The protein below binds the small molecule below.
Small molecule (SMILES): CC(=O)N[C@H]1[C@H](O[C@H]2[C@H](O)[C@@H](NC(C)=O)CO[C@@H]2CO)O[C@H](CO)[C@@H](O[C@@H]2O[C@H](CO[C@H]3O[C@H](CO)[C@@H](O)[C@H](O[C@H]4O[C@H](CO)[C@@H](O)[C@H](O)[C@@H]4O)[C@@H]3O)[C@@H](O)[C@H](O[C@H]3O[C@H](CO)[C@@H](O)[C@H](O)[C@@H]3O)[C@@H]2O)[C@@H]1O

Sequence of chain 1.H:
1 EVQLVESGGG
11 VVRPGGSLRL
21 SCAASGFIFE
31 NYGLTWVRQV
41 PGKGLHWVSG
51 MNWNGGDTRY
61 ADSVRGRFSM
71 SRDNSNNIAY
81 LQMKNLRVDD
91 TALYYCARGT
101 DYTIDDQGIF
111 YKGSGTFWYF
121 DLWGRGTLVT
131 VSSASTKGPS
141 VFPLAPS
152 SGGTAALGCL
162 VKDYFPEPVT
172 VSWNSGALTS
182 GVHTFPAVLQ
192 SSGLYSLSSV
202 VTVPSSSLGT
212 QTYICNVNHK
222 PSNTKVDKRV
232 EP

Binding-site contacts:
Ligand atom O3 contacts residue GLY56 of chain 1.H at 4.0 Å.
Ligand atom C4 contacts residue THR58 of chain 1.H at 3.7 Å.
Ligand atom C5 contacts residue ASN20 of chain 1.G at 3.8 Å.
Ligand atom C5 contacts residue GLY55 of chain 1.H at 4.2 Å.
Ligand atom C2 contacts residue ASN20 of chain 1.G at 2.5 Å.
Ligand atom O3 contacts residue ASN54 of chain 1.H at 3.8 Å.
Ligand atom C4 contacts residue ASN54 of chain 1.H at 4.0 Å.
Ligand atom O6 contacts residue ASN54 of chain 1.H at 4.0 Å.
Ligand atom O7 contacts residue ASN20 of chain 1.G at 4.1 Å.
Ligand atom O7 contacts residue GLY55 of chain 1.H at 4.0 Å.
Ligand atom C8 contacts residue ARG72 of chain 1.H at 3.2 Å.
Ligand atom C2 contacts residue ASN54 of chain 1.H at 3.6 Å.
Ligand atom N2 contacts residue ASN20 of chain 1.G at 2.8 Å (h-bond).
Ligand atom C8 contacts residue ASN20 of chain 1.G at 3.3 Å.
Ligand atom C1 contacts residue ASN54 of chain 1.H at 3.9 Å.
Ligand atom C2 contacts residue MAN7 of chain 1.T at 3.7 Å.
Ligand atom O4 contacts residue GLY55 of chain 1.H at 4.0 Å.
Ligand atom O6 contacts residue THR58 of chain 1.H at 3.6 Å.
Ligand atom C8 contacts residue GLU78 of chain 1.G at 2.8 Å.
Ligand atom C6 contacts residue MAN7 of chain 1.T at 4.1 Å.
Ligand atom C7 contacts residue ASN54 of chain 1.H at 3.2 Å.
Ligand atom O5 contacts residue ASN20 of chain 1.G at 2.5 Å (h-bond).
Ligand atom O7 contacts residue ARG72 of chain 1.H at 4.0 Å.
Ligand atom O5 contacts residue MAN7 of chain 1.T at 2.8 Å (h-bond).
Ligand atom C1 contacts residue ASN20 of chain 1.G at 1.4 Å.
Ligand atom C5 contacts residue MAN7 of chain 1.T at 3.9 Å.
Ligand atom C7 contacts residue ASN20 of chain 1.G at 3.2 Å.
Ligand atom O7 contacts residue ASN54 of chain 1.H at 3.4 Å (h-bond).
Ligand atom O3 contacts residue MAN7 of chain 1.T at 3.2 Å.
Ligand atom C3 contacts residue ASN20 of chain 1.G at 3.7 Å.
Ligand atom C8 contacts residue ASN54 of chain 1.H at 3.5 Å.
Ligand atom C3 contacts residue MAN7 of chain 1.T at 4.0 Å.
Ligand atom O2 contacts residue MAN7 of chain 1.T at 2.5 Å (h-bond).
Ligand atom C7 contacts residue ARG72 of chain 1.H at 4.0 Å.
Ligand atom C1 contacts residue MAN7 of chain 1.T at 3.4 Å.
Ligand atom C7 contacts residue GLU78 of chain 1.G at 4.1 Å.
Ligand atom C6 contacts residue THR58 of chain 1.H at 3.8 Å.
Ligand atom O4 contacts residue THR58 of chain 1.H at 3.5 Å (h-bond).
Ligand atom O3 contacts residue BMA3 of chain 1.T at 3.9 Å.
Ligand atom N2 contacts residue ASN54 of chain 1.H at 3.3 Å (h-bond).

Sequence of chain 1.G:
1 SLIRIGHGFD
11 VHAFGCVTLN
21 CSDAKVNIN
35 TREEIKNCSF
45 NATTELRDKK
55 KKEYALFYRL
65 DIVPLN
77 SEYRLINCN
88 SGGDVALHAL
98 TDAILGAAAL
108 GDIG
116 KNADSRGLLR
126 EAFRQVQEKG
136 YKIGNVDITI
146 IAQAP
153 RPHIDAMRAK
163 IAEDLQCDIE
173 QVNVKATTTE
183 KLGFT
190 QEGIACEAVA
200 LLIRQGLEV